Binding-site contacts:
Ligand atom C24 contacts residue PHE57 of chain 1.A at 3.7 Å (hydrophobic).
Ligand atom C12 contacts residue PRO56 of chain 1.A at 3.5 Å (hydrophobic).
Ligand atom C24 contacts residue PRO56 of chain 1.A at 3.8 Å (hydrophobic).
Ligand atom C32 contacts residue PRO60 of chain 1.A at 3.4 Å (hydrophobic).
Ligand atom C3 contacts residue TRP55 of chain 1.A at 3.7 Å (hydrophobic).
Ligand atom C3 contacts residue TYR118 of chain 1.A at 3.4 Å (hydrophobic).
Ligand atom C23 contacts residue PRO56 of chain 1.A at 3.6 Å (hydrophobic).
Ligand atom C19 contacts residue ASN112 of chain 1.A at 3.6 Å.
Ligand atom C14 contacts residue ASN112 of chain 1.A at 3.8 Å.
Ligand atom C25 contacts residue HIS59 of chain 1.A at 3.8 Å.
Ligand atom C14 contacts residue TYR118 of chain 1.A at 3.7 Å (hydrophobic).
Ligand atom C25 contacts residue PHE57 of chain 1.A at 3.7 Å (hydrophobic).
Ligand atom C25 contacts residue PRO56 of chain 1.A at 3.5 Å (hydrophobic).
Ligand atom N4 contacts residue TYR118 of chain 1.A at 2.7 Å (h-bond).
Ligand atom C25 contacts residue MET77 of chain 1.A at 3.4 Å (hydrophobic).
Ligand atom O27 contacts residue ASN62 of chain 1.A at 2.8 Å (h-bond).
Ligand atom C18 contacts residue TYR118 of chain 1.A at 3.3 Å (hydrophobic).
Ligand atom N2 contacts residue TRP55 of chain 1.A at 3.8 Å.
Ligand atom C18 contacts residue VAL66 of chain 1.A at 3.8 Å (hydrophobic).
Ligand atom O27 contacts residue PHE65 of chain 1.A at 3.6 Å.
Ligand atom N20 contacts residue ASN112 of chain 1.A at 2.8 Å (h-bond).
Ligand atom C22 contacts residue PHE57 of chain 1.A at 3.6 Å (hydrophobic).
Ligand atom N20 contacts residue TYR111 of chain 1.A at 3.7 Å.
Ligand atom C19 contacts residue TYR118 of chain 1.A at 3.7 Å (hydrophobic).
Ligand atom C24 contacts residue MET77 of chain 1.A at 3.8 Å (hydrophobic).
Ligand atom C17 contacts residue TYR118 of chain 1.A at 3.6 Å (hydrophobic).
Ligand atom C16 contacts residue TYR118 of chain 1.A at 3.6 Å (hydrophobic).
Ligand atom O31 contacts residue HIS59 of chain 1.A at 3.6 Å.
Ligand atom C23 contacts residue VAL61 of chain 1.A at 3.4 Å (hydrophobic).
Ligand atom O27 contacts residue VAL61 of chain 1.A at 3.7 Å.
Ligand atom C16 contacts residue ASN112 of chain 1.A at 3.8 Å.
Ligand atom C32 contacts residue HIS59 of chain 1.A at 3.7 Å.
Ligand atom C9 contacts residue VAL66 of chain 1.A at 3.8 Å (hydrophobic).
Ligand atom C22 contacts residue PRO56 of chain 1.A at 3.4 Å (hydrophobic).
Ligand atom C25 contacts residue ASP78 of chain 1.A at 3.8 Å.
Ligand atom N20 contacts residue TYR118 of chain 1.A at 3.7 Å.
Ligand atom C24 contacts residue TYR69 of chain 1.A at 3.8 Å (hydrophobic).
Ligand atom C10 contacts residue VAL66 of chain 1.A at 3.8 Å (hydrophobic).
Ligand atom C23 contacts residue TYR69 of chain 1.A at 3.7 Å (hydrophobic).
Ligand atom O15 contacts residue ASN112 of chain 1.A at 2.8 Å (h-bond).

This protein binds this small molecule.
Small molecule (SMILES): C=CCCn1cc(-c2cc(C(=O)N3CCOCC3)cc3c2ncn3C)c2cc[nH]c2c1=O

Sequence of chain 1.A:
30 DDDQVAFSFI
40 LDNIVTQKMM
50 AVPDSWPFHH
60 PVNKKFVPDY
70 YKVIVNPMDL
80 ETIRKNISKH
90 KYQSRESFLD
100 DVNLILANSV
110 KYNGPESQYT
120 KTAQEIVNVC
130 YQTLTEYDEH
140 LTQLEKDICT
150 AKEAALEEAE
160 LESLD